Sequence of chain 13.C:
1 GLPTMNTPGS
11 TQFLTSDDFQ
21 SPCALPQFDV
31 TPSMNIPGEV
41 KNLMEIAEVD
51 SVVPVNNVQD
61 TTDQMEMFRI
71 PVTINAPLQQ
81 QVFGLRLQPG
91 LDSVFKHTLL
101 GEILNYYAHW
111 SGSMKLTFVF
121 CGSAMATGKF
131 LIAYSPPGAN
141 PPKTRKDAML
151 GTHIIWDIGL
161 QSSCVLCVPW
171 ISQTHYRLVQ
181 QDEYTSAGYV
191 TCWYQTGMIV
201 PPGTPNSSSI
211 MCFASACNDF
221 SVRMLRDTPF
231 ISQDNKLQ

Sequence of chain 12.C:
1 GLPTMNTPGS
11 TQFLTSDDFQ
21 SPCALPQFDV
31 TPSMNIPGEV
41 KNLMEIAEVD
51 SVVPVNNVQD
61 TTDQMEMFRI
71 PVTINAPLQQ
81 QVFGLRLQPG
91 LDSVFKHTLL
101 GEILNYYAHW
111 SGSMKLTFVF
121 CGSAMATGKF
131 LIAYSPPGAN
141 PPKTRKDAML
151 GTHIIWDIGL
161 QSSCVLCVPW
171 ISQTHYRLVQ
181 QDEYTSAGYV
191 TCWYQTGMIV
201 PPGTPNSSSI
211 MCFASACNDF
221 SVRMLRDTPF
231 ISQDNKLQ

The protein below binds the small molecule below.
Small molecule (SMILES): Cc1cc(CCCCCCCOc2ccc(C3=NCCO3)cc2)on1

Binding-site contacts:
Ligand atom C4A contacts residue ALA24 of chain 12.C at 4.0 Å (hydrophobic).
Ligand atom C4C contacts residue MET117 of chain 12.A at 3.9 Å (hydrophobic).
Ligand atom C5B contacts residue ILE183 of chain 12.A at 3.7 Å (hydrophobic).
Ligand atom O1A contacts residue PHE121 of chain 12.A at 4.0 Å.
Ligand atom C2A contacts residue MET181 of chain 12.A at 3.7 Å (hydrophobic).
Ligand atom N3A contacts residue ALA24 of chain 12.C at 3.8 Å.
Ligand atom N2 contacts residue W711 of chain 12.F at 2.9 Å.
Ligand atom C6B contacts residue TYR146 of chain 12.A at 3.8 Å (hydrophobic).
Ligand atom C3C contacts residue TYR192 of chain 12.A at 4.0 Å (hydrophobic).
Ligand atom O1 contacts residue THR97 of chain 12.A at 3.4 Å (h-bond).
Ligand atom C1B contacts residue ILE183 of chain 12.A at 4.0 Å (hydrophobic).
Ligand atom C5A contacts residue ILE144 of chain 12.A at 3.7 Å (hydrophobic).
Ligand atom C4A contacts residue LEU14 of chain 13.C at 4.0 Å (hydrophobic).
Ligand atom C31 contacts residue ASN214 of chain 12.A at 3.3 Å.
Ligand atom C31 contacts residue W711 of chain 12.F at 3.0 Å.
Ligand atom C1C contacts residue THR97 of chain 12.A at 3.9 Å.
Ligand atom O1B contacts residue ILE95 of chain 12.A at 3.6 Å.
Ligand atom C4A contacts residue ILE170 of chain 12.A at 3.9 Å (hydrophobic).
Ligand atom O1 contacts residue W711 of chain 12.F at 3.7 Å.
Ligand atom C31 contacts residue LEU216 of chain 12.A at 3.4 Å (hydrophobic).
Ligand atom C2C contacts residue THR97 of chain 12.A at 3.9 Å.
Ligand atom C2B contacts residue ILE219 of chain 12.A at 3.8 Å (hydrophobic).
Ligand atom C1C contacts residue PHE115 of chain 12.A at 3.9 Å (hydrophobic).
Ligand atom C4B contacts residue ILE183 of chain 12.A at 4.0 Å (hydrophobic).
Ligand atom C3C contacts residue LEU216 of chain 12.A at 3.7 Å (hydrophobic).
Ligand atom N2 contacts residue THR97 of chain 12.A at 3.7 Å.
Ligand atom C6C contacts residue ILE186 of chain 12.A at 3.9 Å (hydrophobic).
Ligand atom C2C contacts residue LEU216 of chain 12.A at 3.7 Å (hydrophobic).
Ligand atom C4 contacts residue TYR192 of chain 12.A at 3.5 Å (hydrophobic).
Ligand atom C3 contacts residue W711 of chain 12.F at 3.3 Å.
Ligand atom C3B contacts residue ILE219 of chain 12.A at 3.8 Å (hydrophobic).
Ligand atom N3A contacts residue TYR146 of chain 12.A at 4.0 Å.
Ligand atom C4A contacts residue MET181 of chain 12.A at 3.6 Å (hydrophobic).
Ligand atom C6B contacts residue ILE183 of chain 12.A at 3.6 Å (hydrophobic).
Ligand atom N3A contacts residue MET181 of chain 12.A at 3.3 Å.
Ligand atom C5B contacts residue TYR146 of chain 12.A at 3.4 Å (hydrophobic).
Ligand atom C5A contacts residue PRO168 of chain 12.A at 4.0 Å (hydrophobic).
Ligand atom C2A contacts residue TYR146 of chain 12.A at 3.7 Å (hydrophobic).
Ligand atom C4B contacts residue TYR146 of chain 12.A at 3.7 Å (hydrophobic).
Ligand atom C5A contacts residue ILE170 of chain 12.A at 3.8 Å (hydrophobic).

Sequence of chain 12.A:
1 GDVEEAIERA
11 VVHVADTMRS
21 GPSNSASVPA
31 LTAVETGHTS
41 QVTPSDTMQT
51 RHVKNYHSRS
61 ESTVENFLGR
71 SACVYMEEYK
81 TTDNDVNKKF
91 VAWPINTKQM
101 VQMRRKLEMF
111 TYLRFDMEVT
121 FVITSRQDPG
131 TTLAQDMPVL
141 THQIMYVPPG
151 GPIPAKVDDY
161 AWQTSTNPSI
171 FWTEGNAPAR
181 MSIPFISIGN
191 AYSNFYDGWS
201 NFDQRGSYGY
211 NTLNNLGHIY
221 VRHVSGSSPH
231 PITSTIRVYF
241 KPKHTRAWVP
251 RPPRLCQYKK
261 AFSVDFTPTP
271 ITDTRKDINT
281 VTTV